This small molecule binds to this protein.
Small molecule (SMILES): O=C(COP(=O)(O)O)[C@@H](O)[C@H](O)[C@H](O)C(O)O

Binding-site contacts:
Ligand atom O3 contacts residue LYS274 of chain 4.A at 2.7 Å (salt-bridge).
Ligand atom O5 contacts residue NAI1 of chain 4.C at 2.9 Å.
Ligand atom O4 contacts residue NAI1 of chain 4.C at 2.6 Å.
Ligand atom O1P contacts residue THR231 of chain 4.A at 2.5 Å (h-bond).
Ligand atom O3P contacts residue PO41 of chain 4.E at 0.9 Å (h-bond).
Ligand atom O11 contacts residue ILE296 of chain 4.A at 3.1 Å.
Ligand atom O12 contacts residue ASN255 of chain 4.A at 2.8 Å.
Ligand atom P contacts residue THR231 of chain 4.A at 3.2 Å.
Ligand atom C6 contacts residue PO41 of chain 4.E at 1.6 Å.
Ligand atom O1P contacts residue GLY229 of chain 4.A at 3.0 Å (h-bond).
Ligand atom O5 contacts residue PO41 of chain 4.E at 2.6 Å (h-bond).
Ligand atom O4 contacts residue LYS274 of chain 4.A at 3.2 Å (salt-bridge).
Ligand atom O6 contacts residue PO41 of chain 4.E at 1.2 Å (h-bond).
Ligand atom O3P contacts residue THR231 of chain 4.A at 2.6 Å (h-bond).
Ligand atom C1 contacts residue LYS306 of chain 4.A at 2.8 Å.
Ligand atom C2 contacts residue LYS306 of chain 4.A at 3.4 Å.
Ligand atom O2P contacts residue PO41 of chain 4.E at 0.5 Å (h-bond).
Ligand atom O1P contacts residue THR228 of chain 4.A at 3.4 Å (h-bond).
Ligand atom O1P contacts residue PO41 of chain 4.E at 1.3 Å (h-bond).
Ligand atom O2P contacts residue GLU230 of chain 4.A at 2.9 Å (salt-bridge).
Ligand atom O6 contacts residue LYS367 of chain 4.A at 2.7 Å (salt-bridge).
Ligand atom O2 contacts residue ASP332 of chain 4.A at 2.6 Å (salt-bridge).
Ligand atom O1P contacts residue GLU230 of chain 4.A at 3.3 Å (salt-bridge).
Ligand atom O4 contacts residue PO41 of chain 4.E at 3.1 Å (h-bond).
Ligand atom O2 contacts residue LYS306 of chain 4.A at 2.8 Å (salt-bridge).
Ligand atom C6 contacts residue LYS367 of chain 4.A at 3.0 Å.
Ligand atom C5 contacts residue PO41 of chain 4.E at 1.8 Å.
Ligand atom C1 contacts residue LYS278 of chain 4.A at 3.1 Å.
Ligand atom O5 contacts residue LYS367 of chain 4.A at 2.7 Å (salt-bridge).
Ligand atom O11 contacts residue LYS278 of chain 4.A at 3.1 Å (salt-bridge).
Ligand atom O2P contacts residue LYS306 of chain 4.A at 3.2 Å (salt-bridge).
Ligand atom O12 contacts residue LYS306 of chain 4.A at 2.7 Å (salt-bridge).
Ligand atom O3P contacts residue LYS278 of chain 4.A at 2.6 Å (salt-bridge).
Ligand atom O2P contacts residue GLY229 of chain 4.A at 3.2 Å (h-bond).
Ligand atom O3 contacts residue ASP261 of chain 4.A at 2.7 Å (salt-bridge).
Ligand atom O5 contacts residue LYS274 of chain 4.A at 2.6 Å (salt-bridge).
Ligand atom P contacts residue PO41 of chain 4.E at 0.8 Å.
Ligand atom C6 contacts residue LYS278 of chain 4.A at 3.0 Å.
Ligand atom C5 contacts residue LYS367 of chain 4.A at 3.2 Å.
Ligand atom C4 contacts residue PO41 of chain 4.E at 2.4 Å.

Sequence of chain 4.A:
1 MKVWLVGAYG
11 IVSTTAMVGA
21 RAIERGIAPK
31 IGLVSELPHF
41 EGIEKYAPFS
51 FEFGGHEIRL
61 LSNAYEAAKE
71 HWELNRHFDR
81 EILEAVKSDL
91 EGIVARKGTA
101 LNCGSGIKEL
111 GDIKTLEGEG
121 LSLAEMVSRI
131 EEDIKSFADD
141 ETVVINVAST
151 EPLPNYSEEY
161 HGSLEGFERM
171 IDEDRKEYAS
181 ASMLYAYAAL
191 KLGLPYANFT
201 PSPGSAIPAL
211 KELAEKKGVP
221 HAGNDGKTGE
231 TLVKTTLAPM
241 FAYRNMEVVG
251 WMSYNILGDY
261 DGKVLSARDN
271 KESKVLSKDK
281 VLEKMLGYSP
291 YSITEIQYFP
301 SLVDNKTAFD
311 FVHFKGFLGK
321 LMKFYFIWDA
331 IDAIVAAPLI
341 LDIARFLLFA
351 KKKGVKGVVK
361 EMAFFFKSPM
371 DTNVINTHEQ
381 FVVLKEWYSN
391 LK